Sequence of chain 1.B:
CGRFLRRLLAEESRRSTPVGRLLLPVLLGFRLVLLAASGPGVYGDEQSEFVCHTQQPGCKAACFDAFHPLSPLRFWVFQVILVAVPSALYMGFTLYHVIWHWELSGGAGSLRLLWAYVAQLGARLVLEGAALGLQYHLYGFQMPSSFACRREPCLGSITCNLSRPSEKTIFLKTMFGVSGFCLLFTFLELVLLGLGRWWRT

Binding-site contacts:
Ligand atom O5 contacts residue LEU158 of chain 1.B at 4.0 Å.
Ligand atom CAX contacts residue PHE79 of chain 1.B at 3.7 Å (hydrophobic).
Ligand atom CAZ contacts residue ILE190 of chain 1.C at 3.7 Å (hydrophobic).
Ligand atom CBC contacts residue LEU154 of chain 1.B at 4.3 Å (hydrophobic).
Ligand atom OAT contacts residue THR189 of chain 1.C at 4.4 Å.
Ligand atom CBI contacts residue HIS157 of chain 1.B at 4.3 Å.
Ligand atom C6 contacts residue PRO70 of chain 1.B at 4.2 Å (hydrophobic).
Ligand atom OAT contacts residue PRO185 of chain 1.C at 3.8 Å.
Ligand atom O6 contacts residue PRO70 of chain 1.B at 4.0 Å.
Ligand atom CBL contacts residue ILE190 of chain 1.C at 4.3 Å (hydrophobic).
Ligand atom CBS contacts residue LEU158 of chain 1.B at 3.8 Å (hydrophobic).
Ligand atom CBF contacts residue LEU71 of chain 1.B at 4.3 Å (hydrophobic).
Ligand atom OCB contacts residue SER186 of chain 1.C at 3.6 Å.
Ligand atom C2 contacts residue HIS157 of chain 1.B at 4.0 Å.
Ligand atom O6 contacts residue ALA67 of chain 1.B at 3.4 Å (h-bond).
Ligand atom OAR contacts residue PRO185 of chain 1.C at 4.3 Å.
Ligand atom O1 contacts residue LEU158 of chain 1.B at 4.0 Å.
Ligand atom CCU contacts residue SER186 of chain 1.C at 3.4 Å.
Ligand atom OAT contacts residue MET163 of chain 1.C at 3.9 Å.
Ligand atom CAZ contacts residue THR194 of chain 1.C at 4.3 Å.
Ligand atom CCH contacts residue SER186 of chain 1.C at 4.3 Å.
Ligand atom OAT contacts residue GLN162 of chain 1.C at 4.1 Å.
Ligand atom OAV contacts residue THR189 of chain 1.C at 4.4 Å.
Ligand atom CBM contacts residue HIS157 of chain 1.B at 3.8 Å.
Ligand atom CAB contacts residue PHE79 of chain 1.B at 3.6 Å (hydrophobic).
Ligand atom CBD contacts residue PHE79 of chain 1.B at 4.4 Å (hydrophobic).
Ligand atom CAX contacts residue ARG75 of chain 1.B at 4.2 Å.
Ligand atom CAB contacts residue THR194 of chain 1.C at 4.4 Å.
Ligand atom CBC contacts residue HIS157 of chain 1.B at 4.0 Å.
Ligand atom O1 contacts residue HIS157 of chain 1.B at 4.3 Å.
Ligand atom CCO contacts residue SER186 of chain 1.C at 4.4 Å.
Ligand atom OAI contacts residue HIS157 of chain 1.B at 3.8 Å.
Ligand atom OAV contacts residue SER186 of chain 1.C at 3.3 Å (h-bond).
Ligand atom OAR contacts residue ASP66 of chain 1.B at 4.2 Å.
Ligand atom CBJ contacts residue LEU71 of chain 1.B at 4.0 Å (hydrophobic).
Ligand atom CCS contacts residue SER186 of chain 1.C at 4.3 Å.
Ligand atom CCW contacts residue SER186 of chain 1.C at 3.8 Å.
Ligand atom CBB contacts residue PHE79 of chain 1.B at 3.5 Å (hydrophobic).
Ligand atom OAT contacts residue SER186 of chain 1.C at 4.2 Å.
Ligand atom CAA contacts residue GLY153 of chain 1.B at 4.0 Å.

Sequence of chain 1.C:
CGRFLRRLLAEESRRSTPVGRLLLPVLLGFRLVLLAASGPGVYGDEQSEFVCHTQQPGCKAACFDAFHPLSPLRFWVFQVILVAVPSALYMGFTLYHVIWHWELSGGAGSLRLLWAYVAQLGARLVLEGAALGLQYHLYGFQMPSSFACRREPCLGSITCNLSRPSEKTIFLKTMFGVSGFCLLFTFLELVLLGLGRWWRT

This small molecule binds to this protein.
Small molecule (SMILES): CCCCCCCCCCC(CCCCCCCCCC)(CO[C@H]1O[C@@H](CO)[C@H](O[C@@H]2O[C@@H](CO)[C@H](O)[C@@H](O)[C@@H]2O)[C@@H](O)[C@@H]1O)CO[C@H]1O[C@@H](CO)[C@H](O[C@@H]2O[C@@H](CO)[C@H](O)[C@@H](O)[C@@H]2O)[C@@H](O)[C@H]1O